The protein below binds the small molecule below.
Small molecule (SMILES): O=C(O)CCC(=O)C(=O)O

Sequence of chain 1.A:
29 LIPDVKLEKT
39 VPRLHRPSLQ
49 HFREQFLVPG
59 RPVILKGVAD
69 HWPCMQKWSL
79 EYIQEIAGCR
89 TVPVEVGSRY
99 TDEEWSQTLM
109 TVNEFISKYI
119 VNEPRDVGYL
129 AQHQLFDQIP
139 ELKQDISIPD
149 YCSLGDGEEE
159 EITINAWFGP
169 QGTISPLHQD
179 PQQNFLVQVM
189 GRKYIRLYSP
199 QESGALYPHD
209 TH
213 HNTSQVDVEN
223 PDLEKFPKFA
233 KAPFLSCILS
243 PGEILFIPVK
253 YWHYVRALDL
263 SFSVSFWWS

Binding-site contacts:
Ligand atom O4 contacts residue VAL257 of chain 1.A at 3.7 Å.
Ligand atom O3 contacts residue SER173 of chain 1.A at 2.6 Å (h-bond).
Ligand atom O5 contacts residue HIS176 of chain 1.A at 2.8 Å (h-bond).
Ligand atom O2 contacts residue TRP165 of chain 1.A at 3.7 Å.
Ligand atom C2 contacts residue HIS176 of chain 1.A at 4.0 Å.
Ligand atom C3 contacts residue TRP165 of chain 1.A at 3.6 Å (hydrophobic).
Ligand atom O5 contacts residue TRP165 of chain 1.A at 3.7 Å.
Ligand atom C2 contacts residue TRP165 of chain 1.A at 3.5 Å (hydrophobic).
Ligand atom C1 contacts residue HIS255 of chain 1.A at 3.9 Å.
Ligand atom C4 contacts residue TRP165 of chain 1.A at 3.6 Å (hydrophobic).
Ligand atom O1 contacts residue MN1 of chain 1.C at 2.1 Å.
Ligand atom O5 contacts residue HIS255 of chain 1.A at 3.3 Å (h-bond).
Ligand atom O4 contacts residue TRP165 of chain 1.A at 3.9 Å.
Ligand atom C1 contacts residue TRP165 of chain 1.A at 3.6 Å (hydrophobic).
Ligand atom O4 contacts residue LYS191 of chain 1.A at 3.0 Å (salt-bridge).
Ligand atom C5 contacts residue TYR127 of chain 1.A at 3.5 Å (hydrophobic).
Ligand atom C2 contacts residue HIS255 of chain 1.A at 3.8 Å.
Ligand atom C1 contacts residue MN1 of chain 1.C at 2.7 Å.
Ligand atom C5 contacts residue TRP165 of chain 1.A at 3.6 Å (hydrophobic).
Ligand atom O5 contacts residue MN1 of chain 1.C at 2.2 Å.
Ligand atom O4 contacts residue TYR127 of chain 1.A at 3.5 Å (h-bond).
Ligand atom C5 contacts residue LYS191 of chain 1.A at 3.8 Å.
Ligand atom O1 contacts residue ASP178 of chain 1.A at 2.9 Å (salt-bridge).
Ligand atom C5 contacts residue SER173 of chain 1.A at 3.4 Å.
Ligand atom O3 contacts residue TYR127 of chain 1.A at 2.9 Å (h-bond).
Ligand atom C4 contacts residue SER173 of chain 1.A at 3.3 Å.
Ligand atom O2 contacts residue MN1 of chain 1.C at 3.9 Å.
Ligand atom O1 contacts residue ASN182 of chain 1.A at 3.2 Å (h-bond).
Ligand atom O3 contacts residue LYS191 of chain 1.A at 3.8 Å.
Ligand atom O3 contacts residue VAL257 of chain 1.A at 3.6 Å.
Ligand atom C5 contacts residue VAL257 of chain 1.A at 3.6 Å (hydrophobic).
Ligand atom O3 contacts residue TRP165 of chain 1.A at 3.9 Å.
Ligand atom O1 contacts residue TRP269 of chain 1.A at 3.2 Å (h-bond).
Ligand atom O1 contacts residue HIS255 of chain 1.A at 3.5 Å (h-bond).
Ligand atom O2 contacts residue ASN182 of chain 1.A at 2.9 Å (h-bond).
Ligand atom O2 contacts residue LEU184 of chain 1.A at 3.9 Å.
Ligand atom C4 contacts residue VAL257 of chain 1.A at 3.8 Å (hydrophobic).
Ligand atom C1 contacts residue ASN182 of chain 1.A at 3.4 Å.
Ligand atom C2 contacts residue MN1 of chain 1.C at 2.7 Å.
Ligand atom O2 contacts residue SER267 of chain 1.A at 3.5 Å.